A small-molecule ligand and the protein it binds are described below.
Small molecule (SMILES): CC(C)[C@H](NC(=O)[C@H](COP(=O)(O)O)NC(=O)[C@H](CCCCN)NC(=O)[C@H](CCCN=C(N)N)NC(=O)[C@H](/C=C/CN=C(N)N)NC(=O)[C@@H](N)CCCCN)C(=O)O

Binding-site contacts:
Ligand atom NH1 contacts residue ARG61 of chain 1.A at 3.7 Å.
Ligand atom NH2 contacts residue ARG65 of chain 1.A at 3.5 Å (salt-bridge).
Ligand atom CA contacts residue ASN231 of chain 1.A at 3.7 Å.
Ligand atom N contacts residue ASN231 of chain 1.A at 2.7 Å (h-bond).
Ligand atom CZ contacts residue ARG65 of chain 1.A at 3.6 Å.
Ligand atom NH2 contacts residue VAL183 of chain 1.A at 3.6 Å.
Ligand atom NE contacts residue GLU187 of chain 1.A at 2.8 Å (salt-bridge).
Ligand atom CA contacts residue LEU179 of chain 1.A at 3.6 Å (hydrophobic).
Ligand atom CB contacts residue ASN231 of chain 1.A at 3.6 Å.
Ligand atom O contacts residue LYS127 of chain 1.A at 2.8 Å (salt-bridge).
Ligand atom NH2 contacts residue GLU187 of chain 1.A at 2.9 Å (salt-bridge).
Ligand atom NZ contacts residue ASP230 of chain 1.A at 2.8 Å (salt-bridge).
Ligand atom NH2 contacts residue ARG134 of chain 1.A at 3.6 Å (salt-bridge).
Ligand atom P contacts residue LYS54 of chain 1.A at 3.5 Å.
Ligand atom O3P contacts residue ARG134 of chain 1.A at 2.8 Å (salt-bridge).
Ligand atom CA contacts residue ASN180 of chain 1.A at 3.4 Å.
Ligand atom CA contacts residue ASN231 of chain 1.A at 3.3 Å.
Ligand atom O1P contacts residue ARG61 of chain 1.A at 3.0 Å (salt-bridge).
Ligand atom N contacts residue ASN180 of chain 1.A at 3.0 Å (h-bond).
Ligand atom C contacts residue ASN231 of chain 1.A at 3.5 Å.
Ligand atom O3P contacts residue TYR135 of chain 1.A at 2.6 Å (h-bond).
Ligand atom CB contacts residue ASN231 of chain 1.A at 3.5 Å.
Ligand atom O contacts residue ASN180 of chain 1.A at 2.8 Å (h-bond).
Ligand atom O contacts residue LEU179 of chain 1.A at 3.6 Å.
Ligand atom NH1 contacts residue ARG65 of chain 1.A at 3.5 Å (salt-bridge).
Ligand atom C contacts residue ASN180 of chain 1.A at 3.6 Å.
Ligand atom NH2 contacts residue ARG61 of chain 1.A at 3.6 Å.
Ligand atom CG contacts residue ASP230 of chain 1.A at 3.7 Å.
Ligand atom O3P contacts residue LYS54 of chain 1.A at 3.3 Å (salt-bridge).
Ligand atom CD contacts residue GLU187 of chain 1.A at 3.4 Å.
Ligand atom CZ contacts residue GLU187 of chain 1.A at 3.6 Å.
Ligand atom O contacts residue ASN231 of chain 1.A at 2.9 Å (h-bond).
Ligand atom O contacts residue VAL183 of chain 1.A at 3.3 Å.
Ligand atom O1P contacts residue ARG134 of chain 1.A at 2.8 Å (salt-bridge).
Ligand atom CB contacts residue ASN180 of chain 1.A at 3.3 Å.
Ligand atom CG contacts residue ASN231 of chain 1.A at 3.7 Å.
Ligand atom O2P contacts residue ARG61 of chain 1.A at 2.9 Å (salt-bridge).
Ligand atom CG1 contacts residue GLY176 of chain 1.A at 3.5 Å.
Ligand atom O2P contacts residue LYS54 of chain 1.A at 2.7 Å (salt-bridge).
Ligand atom NE contacts residue ARG65 of chain 1.A at 3.6 Å.

Sequence of chain 1.A:
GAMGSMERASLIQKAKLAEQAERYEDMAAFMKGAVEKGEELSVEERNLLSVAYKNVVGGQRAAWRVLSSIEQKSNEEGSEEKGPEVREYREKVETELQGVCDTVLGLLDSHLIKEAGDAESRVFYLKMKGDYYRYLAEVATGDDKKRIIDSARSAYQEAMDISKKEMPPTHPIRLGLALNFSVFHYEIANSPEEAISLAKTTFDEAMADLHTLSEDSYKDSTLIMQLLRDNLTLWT